Binding-site contacts:
Ligand atom CE contacts residue HIS59 of chain 1.A at 3.8 Å.
Ligand atom CE contacts residue SER7 of chain 1.B at 4.0 Å.
Ligand atom CA contacts residue TRP75 of chain 1.A at 3.7 Å (hydrophobic).
Ligand atom C contacts residue VAL5 of chain 1.B at 4.4 Å (hydrophobic).
Ligand atom CB contacts residue GLU58 of chain 1.A at 4.0 Å.
Ligand atom O contacts residue ARG66 of chain 1.A at 2.9 Å (salt-bridge).
Ligand atom CB contacts residue TRP75 of chain 1.A at 3.5 Å (hydrophobic).
Ligand atom N contacts residue ASP74 of chain 1.A at 2.5 Å (salt-bridge).
Ligand atom N contacts residue TYR85 of chain 1.B at 4.3 Å.
Ligand atom CA contacts residue ASP74 of chain 1.A at 3.2 Å.
Ligand atom CB contacts residue ALA62 of chain 1.A at 4.3 Å (hydrophobic).
Ligand atom C contacts residue LYS36 of chain 1.B at 4.0 Å.
Ligand atom CE contacts residue PHE8 of chain 1.B at 3.6 Å (hydrophobic).
Ligand atom SD contacts residue PHE8 of chain 1.B at 3.6 Å.
Ligand atom C contacts residue ARG66 of chain 1.A at 3.5 Å.
Ligand atom O contacts residue TRP75 of chain 1.A at 2.8 Å (h-bond).
Ligand atom C contacts residue ASP74 of chain 1.A at 3.3 Å.
Ligand atom CE contacts residue GLU58 of chain 1.A at 3.8 Å.
Ligand atom N contacts residue SER76 of chain 1.A at 3.2 Å (h-bond).
Ligand atom CG contacts residue SER7 of chain 1.B at 4.3 Å.
Ligand atom CG contacts residue VAL5 of chain 1.B at 3.5 Å (hydrophobic).
Ligand atom O contacts residue ALA62 of chain 1.A at 4.5 Å.
Ligand atom SD contacts residue GLU58 of chain 1.A at 4.0 Å.
Ligand atom OXT contacts residue ASP74 of chain 1.A at 4.1 Å.
Ligand atom CG contacts residue ALA62 of chain 1.A at 4.0 Å (hydrophobic).
Ligand atom O contacts residue LYS36 of chain 1.B at 4.2 Å.
Ligand atom SD contacts residue HIS59 of chain 1.A at 4.2 Å.
Ligand atom C contacts residue TRP75 of chain 1.A at 3.9 Å (hydrophobic).
Ligand atom OXT contacts residue ARG66 of chain 1.A at 3.4 Å (salt-bridge).
Ligand atom OXT contacts residue VAL5 of chain 1.B at 3.5 Å.
Ligand atom N contacts residue TRP75 of chain 1.A at 2.9 Å (h-bond).
Ligand atom SD contacts residue VAL5 of chain 1.B at 4.2 Å.
Ligand atom O contacts residue ASP74 of chain 1.A at 3.3 Å (salt-bridge).
Ligand atom OXT contacts residue LYS36 of chain 1.B at 3.9 Å.
Ligand atom SD contacts residue ALA62 of chain 1.A at 3.8 Å.
Ligand atom O contacts residue VAL73 of chain 1.A at 4.5 Å.
Ligand atom CA contacts residue TYR85 of chain 1.B at 4.0 Å (hydrophobic).

Sequence of chain 1.A:
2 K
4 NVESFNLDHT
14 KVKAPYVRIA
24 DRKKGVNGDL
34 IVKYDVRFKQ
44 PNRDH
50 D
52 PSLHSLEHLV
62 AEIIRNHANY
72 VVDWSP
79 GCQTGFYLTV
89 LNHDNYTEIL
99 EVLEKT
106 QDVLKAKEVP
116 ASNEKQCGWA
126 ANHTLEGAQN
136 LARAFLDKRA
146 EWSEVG

This small molecule binds to this protein.
Small molecule (SMILES): CSCC[C@H](N)C(=O)O

Sequence of chain 1.B:
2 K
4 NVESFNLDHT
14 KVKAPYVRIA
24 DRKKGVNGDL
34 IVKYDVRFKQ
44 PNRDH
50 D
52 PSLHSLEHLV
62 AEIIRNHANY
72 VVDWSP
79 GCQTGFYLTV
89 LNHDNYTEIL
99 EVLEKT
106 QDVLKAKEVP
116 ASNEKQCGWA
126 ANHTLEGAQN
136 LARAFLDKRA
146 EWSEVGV